Sequence of chain 2.B:
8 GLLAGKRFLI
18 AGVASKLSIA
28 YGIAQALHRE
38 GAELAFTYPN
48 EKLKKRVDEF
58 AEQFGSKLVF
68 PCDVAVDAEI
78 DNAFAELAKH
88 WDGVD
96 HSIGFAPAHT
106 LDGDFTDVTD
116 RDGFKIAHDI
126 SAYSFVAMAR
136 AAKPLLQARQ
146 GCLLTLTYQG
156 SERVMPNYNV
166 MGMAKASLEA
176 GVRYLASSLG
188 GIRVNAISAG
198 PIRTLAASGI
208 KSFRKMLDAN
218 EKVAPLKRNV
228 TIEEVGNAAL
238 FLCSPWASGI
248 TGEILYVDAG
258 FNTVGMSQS

This protein binds this small molecule.
Small molecule (SMILES): Cc1c(CN(C)C(=O)/C=C/c2cnc3c(c2)CC[C@H](N)C(=O)N3)oc2ccccc12

Binding-site contacts:
Ligand atom O2 contacts residue PHE100 of chain 2.B at 2.9 Å.
Ligand atom N1 contacts residue LEU106 of chain 2.B at 3.2 Å.
Ligand atom C4 contacts residue ALA203 of chain 2.B at 3.7 Å (hydrophobic).
Ligand atom C8 contacts residue PHE100 of chain 2.B at 3.5 Å (hydrophobic).
Ligand atom O1 contacts residue NAD1 of chain 2.J at 2.8 Å (h-bond).
Ligand atom O2 contacts residue ALA101 of chain 2.B at 3.4 Å (h-bond).
Ligand atom C10 contacts residue SER205 of chain 2.B at 3.6 Å.
Ligand atom C14 contacts residue TYR163 of chain 2.B at 3.7 Å (hydrophobic).
Ligand atom C22 contacts residue TYR163 of chain 2.B at 3.6 Å (hydrophobic).
Ligand atom C18 contacts residue TYR163 of chain 2.B at 3.8 Å (hydrophobic).
Ligand atom N2 contacts residue ALA101 of chain 2.B at 2.8 Å (h-bond).
Ligand atom O1 contacts residue TYR163 of chain 2.B at 2.8 Å (h-bond).
Ligand atom C16 contacts residue PHE210 of chain 2.B at 3.8 Å (hydrophobic).
Ligand atom C21 contacts residue ASN162 of chain 2.B at 3.1 Å.
Ligand atom C20 contacts residue ASN162 of chain 2.B at 3.9 Å.
Ligand atom N2 contacts residue PHE100 of chain 2.B at 3.9 Å.
Ligand atom C1 contacts residue NAD1 of chain 2.J at 3.3 Å.
Ligand atom N4 contacts residue NAD1 of chain 2.J at 4.0 Å.
Ligand atom C7 contacts residue PHE100 of chain 2.B at 3.2 Å (hydrophobic).
Ligand atom C19 contacts residue ILE207 of chain 2.B at 3.8 Å (hydrophobic).
Ligand atom C1 contacts residue TYR163 of chain 2.B at 3.6 Å (hydrophobic).
Ligand atom C3 contacts residue ALA203 of chain 2.B at 3.4 Å (hydrophobic).
Ligand atom C20 contacts residue ILE207 of chain 2.B at 3.5 Å (hydrophobic).
Ligand atom O2 contacts residue ALA103 of chain 2.B at 4.0 Å.
Ligand atom C7 contacts residue ALA101 of chain 2.B at 3.5 Å (hydrophobic).
Ligand atom O3 contacts residue TYR163 of chain 2.B at 3.0 Å.
Ligand atom C5 contacts residue LEU106 of chain 2.B at 3.3 Å (hydrophobic).
Ligand atom C6 contacts residue ALA101 of chain 2.B at 3.6 Å (hydrophobic).
Ligand atom N1 contacts residue ALA101 of chain 2.B at 3.3 Å (h-bond).
Ligand atom C15 contacts residue TYR163 of chain 2.B at 3.4 Å (hydrophobic).
Ligand atom C6 contacts residue LEU106 of chain 2.B at 3.9 Å (hydrophobic).
Ligand atom C13 contacts residue NAD1 of chain 2.J at 3.1 Å.
Ligand atom C17 contacts residue PHE210 of chain 2.B at 3.7 Å (hydrophobic).
Ligand atom C2 contacts residue NAD1 of chain 2.J at 3.8 Å.
Ligand atom C22 contacts residue ASN162 of chain 2.B at 3.8 Å.
Ligand atom C23 contacts residue TYR163 of chain 2.B at 3.2 Å (hydrophobic).
Ligand atom C12 contacts residue ALA203 of chain 2.B at 3.1 Å (hydrophobic).
Ligand atom C2 contacts residue TYR163 of chain 2.B at 4.0 Å (hydrophobic).
Ligand atom C13 contacts residue ALA203 of chain 2.B at 3.1 Å (hydrophobic).
Ligand atom N3 contacts residue PHE100 of chain 2.B at 3.6 Å.